Sequence of chain 1.C:
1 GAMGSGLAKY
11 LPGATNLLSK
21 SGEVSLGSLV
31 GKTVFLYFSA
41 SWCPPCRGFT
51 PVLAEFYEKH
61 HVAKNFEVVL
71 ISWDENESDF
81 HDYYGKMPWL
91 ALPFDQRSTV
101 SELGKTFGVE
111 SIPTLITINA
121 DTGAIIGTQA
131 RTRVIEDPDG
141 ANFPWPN

Binding-site contacts:
Ligand atom C01 contacts residue CYS43 of chain 1.C at 3.0 Å (hydrophobic).
Ligand atom C02 contacts residue TRP42 of chain 1.C at 4.1 Å (hydrophobic).
Ligand atom N03 contacts residue CYS43 of chain 1.C at 3.8 Å.
Ligand atom C04 contacts residue TRP42 of chain 1.C at 4.4 Å (hydrophobic).
Ligand atom C01 contacts residue ILE112 of chain 1.C at 3.5 Å (hydrophobic).
Ligand atom C02 contacts residue CYS43 of chain 1.C at 3.5 Å (hydrophobic).
Ligand atom C01 contacts residue TRP42 of chain 1.C at 3.9 Å (hydrophobic).
Ligand atom C16 contacts residue PRO45 of chain 1.C at 4.5 Å (hydrophobic).
Ligand atom N03 contacts residue PRO44 of chain 1.C at 4.2 Å.
Ligand atom S05 contacts residue PRO44 of chain 1.C at 3.6 Å.
Ligand atom N18 contacts residue PRO45 of chain 1.C at 4.3 Å.
Ligand atom N03 contacts residue TRP42 of chain 1.C at 3.5 Å.
Ligand atom C02 contacts residue ILE112 of chain 1.C at 4.5 Å (hydrophobic).
Ligand atom C06 contacts residue PRO44 of chain 1.C at 4.3 Å (hydrophobic).
Ligand atom C15 contacts residue PRO44 of chain 1.C at 4.5 Å (hydrophobic).
Ligand atom C04 contacts residue PRO44 of chain 1.C at 3.9 Å (hydrophobic).
Ligand atom S05 contacts residue TRP42 of chain 1.C at 4.3 Å.
Ligand atom N18 contacts residue CYS43 of chain 1.C at 4.3 Å.

A small-molecule ligand and the protein it binds are described below.
Small molecule (SMILES): Cc1nc2scc(-c3ccc(F)cc3)c2c(=O)[nH]1